Sequence of chain 1.E:
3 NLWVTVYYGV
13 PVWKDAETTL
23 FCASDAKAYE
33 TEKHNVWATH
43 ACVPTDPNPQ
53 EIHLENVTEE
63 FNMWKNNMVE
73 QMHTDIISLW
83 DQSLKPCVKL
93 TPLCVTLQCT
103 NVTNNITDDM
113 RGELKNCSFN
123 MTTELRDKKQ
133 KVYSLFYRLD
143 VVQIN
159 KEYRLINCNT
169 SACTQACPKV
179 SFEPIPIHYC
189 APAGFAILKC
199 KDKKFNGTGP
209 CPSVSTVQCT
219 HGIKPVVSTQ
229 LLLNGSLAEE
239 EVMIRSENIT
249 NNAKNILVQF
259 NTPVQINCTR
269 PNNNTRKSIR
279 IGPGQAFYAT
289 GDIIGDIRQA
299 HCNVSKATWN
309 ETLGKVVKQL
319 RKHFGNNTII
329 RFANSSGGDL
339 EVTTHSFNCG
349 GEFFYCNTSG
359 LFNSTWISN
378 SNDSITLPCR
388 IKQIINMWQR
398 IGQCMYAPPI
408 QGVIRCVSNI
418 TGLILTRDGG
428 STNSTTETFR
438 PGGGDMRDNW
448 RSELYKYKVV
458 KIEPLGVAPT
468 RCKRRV

Binding-site contacts:
Ligand atom C7 contacts residue ASN118 of chain 1.E at 3.4 Å.
Ligand atom O5 contacts residue TYR135 of chain 1.E at 4.4 Å.
Ligand atom C3 contacts residue ASN118 of chain 1.E at 3.8 Å.
Ligand atom C3 contacts residue ASP290 of chain 1.E at 3.6 Å.
Ligand atom C1 contacts residue TYR135 of chain 1.E at 3.9 Å (hydrophobic).
Ligand atom C2 contacts residue ASP290 of chain 1.E at 3.8 Å.
Ligand atom C8 contacts residue ASP290 of chain 1.E at 3.2 Å.
Ligand atom C8 contacts residue LEU137 of chain 1.E at 4.2 Å (hydrophobic).
Ligand atom N2 contacts residue TYR135 of chain 1.E at 4.3 Å.
Ligand atom N2 contacts residue ASN118 of chain 1.E at 2.9 Å (h-bond).
Ligand atom C5 contacts residue TYR135 of chain 1.E at 4.3 Å (hydrophobic).
Ligand atom C8 contacts residue ASN118 of chain 1.E at 4.5 Å.
Ligand atom O3 contacts residue ASP290 of chain 1.E at 3.5 Å (salt-bridge).
Ligand atom C2 contacts residue TYR135 of chain 1.E at 4.4 Å (hydrophobic).
Ligand atom O5 contacts residue ASN118 of chain 1.E at 2.4 Å (h-bond).
Ligand atom C4 contacts residue ASN118 of chain 1.E at 4.2 Å.
Ligand atom C8 contacts residue VAL104 of chain 1.E at 3.5 Å (hydrophobic).
Ligand atom O7 contacts residue ASN118 of chain 1.E at 3.5 Å (h-bond).
Ligand atom C3 contacts residue TYR135 of chain 1.E at 4.2 Å (hydrophobic).
Ligand atom C7 contacts residue VAL104 of chain 1.E at 4.0 Å (hydrophobic).
Ligand atom C7 contacts residue ASP290 of chain 1.E at 3.4 Å.
Ligand atom O7 contacts residue VAL104 of chain 1.E at 3.7 Å.
Ligand atom C2 contacts residue ASN118 of chain 1.E at 2.5 Å.
Ligand atom N2 contacts residue ASP290 of chain 1.E at 2.8 Å (salt-bridge).
Ligand atom C5 contacts residue ASN118 of chain 1.E at 3.7 Å.
Ligand atom C1 contacts residue ASN118 of chain 1.E at 1.4 Å.

The small molecule below binds the protein below.
Small molecule (SMILES): CC(=O)N[C@@H]1[C@@H](O)[C@H](O)[C@@H](CO)O[C@H]1O